Sequence of chain 1.A:
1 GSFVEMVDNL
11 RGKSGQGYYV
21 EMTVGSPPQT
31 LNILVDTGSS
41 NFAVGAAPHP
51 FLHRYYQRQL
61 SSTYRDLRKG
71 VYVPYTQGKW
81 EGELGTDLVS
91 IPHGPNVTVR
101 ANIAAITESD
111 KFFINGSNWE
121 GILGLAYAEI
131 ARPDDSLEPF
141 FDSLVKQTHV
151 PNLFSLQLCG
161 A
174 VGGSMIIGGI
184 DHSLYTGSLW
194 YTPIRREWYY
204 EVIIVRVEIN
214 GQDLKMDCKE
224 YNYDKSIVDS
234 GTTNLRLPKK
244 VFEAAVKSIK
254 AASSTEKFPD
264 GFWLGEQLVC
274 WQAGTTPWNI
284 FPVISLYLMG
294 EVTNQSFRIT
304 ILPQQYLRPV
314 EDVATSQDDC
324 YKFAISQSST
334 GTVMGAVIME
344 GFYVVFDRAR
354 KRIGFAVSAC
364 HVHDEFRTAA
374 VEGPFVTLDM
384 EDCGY

Binding-site contacts:
Ligand atom N28 contacts residue ACT1 of chain 1.C at 3.4 Å (h-bond).
Ligand atom C27 contacts residue THR236 of chain 1.A at 3.8 Å.
Ligand atom N16 contacts residue ASP232 of chain 1.A at 2.9 Å (salt-bridge).
Ligand atom N16 contacts residue GLY234 of chain 1.A at 3.5 Å (h-bond).
Ligand atom C14 contacts residue GLY234 of chain 1.A at 3.5 Å.
Ligand atom N28 contacts residue GLY15 of chain 1.A at 3.6 Å.
Ligand atom C24 contacts residue GLY234 of chain 1.A at 3.8 Å.
Ligand atom C17 contacts residue ASP232 of chain 1.A at 3.8 Å.
Ligand atom N28 contacts residue ILE114 of chain 1.A at 3.4 Å.
Ligand atom C19 contacts residue PHE112 of chain 1.A at 3.8 Å (hydrophobic).
Ligand atom C10 contacts residue TYR75 of chain 1.A at 3.7 Å (hydrophobic).
Ligand atom O8 contacts residue TRP80 of chain 1.A at 2.8 Å (h-bond).
Ligand atom C19 contacts residue ILE122 of chain 1.A at 3.6 Å (hydrophobic).
Ligand atom C21 contacts residue PHE112 of chain 1.A at 3.8 Å (hydrophobic).
Ligand atom C20 contacts residue PHE112 of chain 1.A at 3.6 Å (hydrophobic).
Ligand atom C29 contacts residue ACT1 of chain 1.C at 3.7 Å.
Ligand atom N16 contacts residue GLY38 of chain 1.A at 3.8 Å.
Ligand atom C27 contacts residue ACT1 of chain 1.C at 3.8 Å.
Ligand atom C3 contacts residue ILE122 of chain 1.A at 3.7 Å (hydrophobic).
Ligand atom C21 contacts residue TRP119 of chain 1.A at 3.7 Å (hydrophobic).
Ligand atom C27 contacts residue GLY15 of chain 1.A at 3.6 Å.
Ligand atom C17 contacts residue THR235 of chain 1.A at 3.4 Å.
Ligand atom C23 contacts residue GLY234 of chain 1.A at 3.5 Å.
Ligand atom O8 contacts residue VAL73 of chain 1.A at 3.6 Å.
Ligand atom C14 contacts residue ASP36 of chain 1.A at 3.3 Å.
Ligand atom C25 contacts residue GLY234 of chain 1.A at 3.1 Å.
Ligand atom N26 contacts residue GLY234 of chain 1.A at 3.5 Å (h-bond).
Ligand atom C9 contacts residue TRP80 of chain 1.A at 3.9 Å (hydrophobic).
Ligand atom C13 contacts residue GLY234 of chain 1.A at 3.8 Å.
Ligand atom C29 contacts residue ILE114 of chain 1.A at 3.4 Å (hydrophobic).
Ligand atom C27 contacts residue GLN16 of chain 1.A at 3.7 Å.
Ligand atom C7 contacts residue TRP80 of chain 1.A at 3.5 Å (hydrophobic).
Ligand atom N16 contacts residue ASP36 of chain 1.A at 2.8 Å (salt-bridge).
Ligand atom N15 contacts residue ASP36 of chain 1.A at 2.6 Å (salt-bridge).
Ligand atom N26 contacts residue GLY17 of chain 1.A at 3.9 Å.
Ligand atom C3 contacts residue ASP36 of chain 1.A at 3.6 Å.
Ligand atom C27 contacts residue GLY17 of chain 1.A at 3.7 Å.
Ligand atom C25 contacts residue LEU34 of chain 1.A at 3.9 Å (hydrophobic).
Ligand atom C20 contacts residue ILE122 of chain 1.A at 3.7 Å (hydrophobic).
Ligand atom C11 contacts residue ASP36 of chain 1.A at 3.8 Å.

A protein and the small-molecule ligand that binds it are described below.
Small molecule (SMILES): COc1c(C)cc([C@@]2(c3cccc(-c4cncnc4)c3)N=C(C)C(N)=N2)cc1C